Sequence of chain 1.A:
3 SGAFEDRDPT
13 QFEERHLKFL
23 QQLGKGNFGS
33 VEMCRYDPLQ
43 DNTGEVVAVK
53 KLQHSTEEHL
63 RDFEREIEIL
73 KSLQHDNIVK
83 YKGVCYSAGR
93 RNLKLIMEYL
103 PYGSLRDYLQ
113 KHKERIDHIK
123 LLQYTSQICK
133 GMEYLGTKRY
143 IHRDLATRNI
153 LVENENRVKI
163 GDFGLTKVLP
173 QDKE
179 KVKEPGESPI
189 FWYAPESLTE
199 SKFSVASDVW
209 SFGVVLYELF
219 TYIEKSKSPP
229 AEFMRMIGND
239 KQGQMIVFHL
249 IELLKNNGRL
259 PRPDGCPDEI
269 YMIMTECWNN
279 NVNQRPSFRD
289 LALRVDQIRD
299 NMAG

Binding-site contacts:
Ligand atom C2 contacts residue ASN151 of chain 1.A at 3.6 Å.
Ligand atom C13 contacts residue GLU100 of chain 1.A at 3.5 Å.
Ligand atom C21 contacts residue GLY105 of chain 1.A at 3.5 Å.
Ligand atom C12 contacts residue LEU153 of chain 1.A at 3.5 Å (hydrophobic).
Ligand atom CL1 contacts residue GLY26 of chain 1.A at 3.8 Å.
Ligand atom N14 contacts residue LEU102 of chain 1.A at 3.1 Å (h-bond).
Ligand atom C21 contacts residue TYR104 of chain 1.A at 4.1 Å (hydrophobic).
Ligand atom C13 contacts residue LEU153 of chain 1.A at 4.0 Å (hydrophobic).
Ligand atom C18 contacts residue GLY105 of chain 1.A at 3.5 Å.
Ligand atom C18 contacts residue LEU102 of chain 1.A at 3.3 Å (hydrophobic).
Ligand atom CL2 contacts residue ASN151 of chain 1.A at 4.0 Å.
Ligand atom N17 contacts residue TYR101 of chain 1.A at 3.5 Å.
Ligand atom C20 contacts residue TYR101 of chain 1.A at 3.4 Å (hydrophobic).
Ligand atom C20 contacts residue LEU102 of chain 1.A at 3.3 Å (hydrophobic).
Ligand atom C15 contacts residue TYR101 of chain 1.A at 4.1 Å (hydrophobic).
Ligand atom C22 contacts residue TYR101 of chain 1.A at 3.5 Å (hydrophobic).
Ligand atom C15 contacts residue LEU25 of chain 1.A at 4.0 Å (hydrophobic).
Ligand atom C15 contacts residue LEU102 of chain 1.A at 3.5 Å (hydrophobic).
Ligand atom C2 contacts residue ARG150 of chain 1.A at 3.9 Å.
Ligand atom CL2 contacts residue LEU153 of chain 1.A at 4.0 Å.
Ligand atom N17 contacts residue LEU25 of chain 1.A at 4.0 Å.
Ligand atom CL2 contacts residue ASP164 of chain 1.A at 3.9 Å.
Ligand atom N10 contacts residue LEU153 of chain 1.A at 3.6 Å.
Ligand atom O19 contacts residue GLY105 of chain 1.A at 3.8 Å.
Ligand atom C20 contacts residue GLY105 of chain 1.A at 3.7 Å.
Ligand atom C18 contacts residue TYR101 of chain 1.A at 3.7 Å (hydrophobic).
Ligand atom C11 contacts residue LEU153 of chain 1.A at 3.6 Å (hydrophobic).
Ligand atom N14 contacts residue TYR101 of chain 1.A at 3.8 Å.
Ligand atom O19 contacts residue LEU25 of chain 1.A at 3.8 Å.
Ligand atom N17 contacts residue GLY105 of chain 1.A at 3.8 Å.
Ligand atom N14 contacts residue GLU100 of chain 1.A at 4.0 Å.
Ligand atom C13 contacts residue ALA50 of chain 1.A at 3.7 Å (hydrophobic).
Ligand atom C20 contacts residue PRO103 of chain 1.A at 3.5 Å (hydrophobic).
Ligand atom CL1 contacts residue VAL33 of chain 1.A at 3.2 Å.
Ligand atom C21 contacts residue PRO103 of chain 1.A at 3.6 Å (hydrophobic).
Ligand atom N17 contacts residue LEU102 of chain 1.A at 2.6 Å (h-bond).
Ligand atom C16 contacts residue LEU153 of chain 1.A at 3.7 Å (hydrophobic).
Ligand atom C22 contacts residue LEU25 of chain 1.A at 3.5 Å (hydrophobic).
Ligand atom C18 contacts residue LEU25 of chain 1.A at 3.9 Å (hydrophobic).
Ligand atom C13 contacts residue LEU102 of chain 1.A at 3.9 Å (hydrophobic).

This protein binds this small molecule.
Small molecule (SMILES): O=C(Nc1ccnc(NC(=O)C2CC2)c1)c1c(Cl)cccc1Cl